Sequence of chain 1.A:
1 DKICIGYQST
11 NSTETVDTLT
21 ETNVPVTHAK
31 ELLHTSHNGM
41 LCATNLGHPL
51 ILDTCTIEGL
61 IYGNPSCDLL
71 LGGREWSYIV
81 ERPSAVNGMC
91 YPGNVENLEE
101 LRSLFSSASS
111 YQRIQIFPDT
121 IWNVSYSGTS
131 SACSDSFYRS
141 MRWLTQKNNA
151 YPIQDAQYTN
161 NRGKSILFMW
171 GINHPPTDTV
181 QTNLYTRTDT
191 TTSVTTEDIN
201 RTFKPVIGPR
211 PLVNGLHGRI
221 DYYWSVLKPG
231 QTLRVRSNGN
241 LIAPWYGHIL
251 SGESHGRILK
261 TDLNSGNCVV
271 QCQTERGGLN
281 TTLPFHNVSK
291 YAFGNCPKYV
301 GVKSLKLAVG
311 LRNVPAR

Binding-site contacts:
Ligand atom C5 contacts residue ASN287 of chain 1.A at 3.7 Å.
Ligand atom C3 contacts residue ASN287 of chain 1.A at 3.8 Å.
Ligand atom O5 contacts residue VAL302 of chain 1.A at 4.2 Å.
Ligand atom C2 contacts residue ASN287 of chain 1.A at 2.4 Å.
Ligand atom N2 contacts residue ASN287 of chain 1.A at 3.0 Å (h-bond).
Ligand atom C6 contacts residue THR35 of chain 1.A at 4.1 Å.
Ligand atom C6 contacts residue LYS303 of chain 1.A at 3.7 Å.
Ligand atom C4 contacts residue ASN287 of chain 1.A at 4.0 Å.
Ligand atom C5 contacts residue THR35 of chain 1.A at 4.0 Å.
Ligand atom O5 contacts residue ASN287 of chain 1.A at 2.4 Å (h-bond).
Ligand atom C3 contacts residue LYS303 of chain 1.A at 4.1 Å.
Ligand atom O7 contacts residue ASN287 of chain 1.A at 3.9 Å.
Ligand atom O7 contacts residue LYS303 of chain 1.A at 3.1 Å (salt-bridge).
Ligand atom C7 contacts residue ARG276 of chain 1.A at 4.2 Å.
Ligand atom C2 contacts residue LYS303 of chain 1.A at 4.0 Å.
Ligand atom O4 contacts residue LYS303 of chain 1.A at 4.2 Å.
Ligand atom C1 contacts residue THR35 of chain 1.A at 3.7 Å.
Ligand atom C8 contacts residue VAL288 of chain 1.A at 4.4 Å (hydrophobic).
Ligand atom C8 contacts residue ARG276 of chain 1.A at 3.0 Å.
Ligand atom O5 contacts residue THR35 of chain 1.A at 3.1 Å.
Ligand atom N2 contacts residue ARG276 of chain 1.A at 4.5 Å.
Ligand atom O6 contacts residue THR35 of chain 1.A at 4.4 Å.
Ligand atom C5 contacts residue LYS303 of chain 1.A at 4.3 Å.
Ligand atom C7 contacts residue LYS303 of chain 1.A at 4.1 Å.
Ligand atom O3 contacts residue LYS303 of chain 1.A at 3.5 Å (salt-bridge).
Ligand atom C7 contacts residue ASN287 of chain 1.A at 3.6 Å.
Ligand atom C1 contacts residue ASN287 of chain 1.A at 1.4 Å.
Ligand atom C4 contacts residue LYS303 of chain 1.A at 3.6 Å.
Ligand atom C8 contacts residue ASN287 of chain 1.A at 3.5 Å.
Ligand atom O5 contacts residue LYS303 of chain 1.A at 3.8 Å.
Ligand atom C1 contacts residue VAL302 of chain 1.A at 4.1 Å (hydrophobic).
Ligand atom O6 contacts residue LYS303 of chain 1.A at 2.5 Å (salt-bridge).

The protein below binds the small molecule below.
Small molecule (SMILES): CC(=O)N[C@H]1[C@H](O[C@H]2[C@H](O)[C@@H](NC(C)=O)CO[C@@H]2CO)O[C@H](CO)[C@@H](O)[C@@H]1O